Sequence of chain 1.C:
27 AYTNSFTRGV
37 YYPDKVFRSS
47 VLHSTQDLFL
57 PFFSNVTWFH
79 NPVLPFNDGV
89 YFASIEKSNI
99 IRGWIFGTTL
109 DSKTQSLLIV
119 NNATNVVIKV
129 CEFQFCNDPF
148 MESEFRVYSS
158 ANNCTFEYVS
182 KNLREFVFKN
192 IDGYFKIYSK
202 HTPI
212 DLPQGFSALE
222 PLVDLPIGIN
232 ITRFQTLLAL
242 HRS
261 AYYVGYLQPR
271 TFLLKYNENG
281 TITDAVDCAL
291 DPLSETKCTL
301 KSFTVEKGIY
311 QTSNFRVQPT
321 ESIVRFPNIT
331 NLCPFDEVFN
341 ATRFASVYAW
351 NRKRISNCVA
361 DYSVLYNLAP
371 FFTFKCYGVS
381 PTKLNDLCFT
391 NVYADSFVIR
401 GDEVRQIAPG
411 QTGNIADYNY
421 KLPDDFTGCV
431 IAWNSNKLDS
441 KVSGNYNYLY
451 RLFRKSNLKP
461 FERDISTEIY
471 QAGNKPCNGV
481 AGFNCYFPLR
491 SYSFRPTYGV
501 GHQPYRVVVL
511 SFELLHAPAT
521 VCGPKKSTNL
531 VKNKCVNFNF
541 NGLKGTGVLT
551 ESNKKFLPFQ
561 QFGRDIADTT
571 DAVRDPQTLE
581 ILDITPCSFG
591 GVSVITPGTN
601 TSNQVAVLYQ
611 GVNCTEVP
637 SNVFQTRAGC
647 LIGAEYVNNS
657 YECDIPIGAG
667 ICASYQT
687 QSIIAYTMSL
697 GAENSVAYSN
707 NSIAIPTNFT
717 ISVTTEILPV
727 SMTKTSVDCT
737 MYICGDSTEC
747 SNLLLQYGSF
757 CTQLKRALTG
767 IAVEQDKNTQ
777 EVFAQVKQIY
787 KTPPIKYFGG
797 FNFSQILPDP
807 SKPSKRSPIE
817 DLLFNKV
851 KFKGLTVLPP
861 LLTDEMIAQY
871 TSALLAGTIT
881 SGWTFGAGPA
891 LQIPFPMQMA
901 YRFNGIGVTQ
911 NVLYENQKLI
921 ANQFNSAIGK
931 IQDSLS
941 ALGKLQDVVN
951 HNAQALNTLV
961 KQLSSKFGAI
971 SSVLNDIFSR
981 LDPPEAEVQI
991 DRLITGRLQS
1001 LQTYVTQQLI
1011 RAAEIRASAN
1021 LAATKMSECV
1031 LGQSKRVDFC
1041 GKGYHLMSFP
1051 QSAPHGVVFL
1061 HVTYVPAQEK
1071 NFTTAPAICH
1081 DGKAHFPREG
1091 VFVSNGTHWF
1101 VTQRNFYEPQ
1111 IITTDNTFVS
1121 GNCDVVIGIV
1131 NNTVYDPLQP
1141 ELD

A protein and the small-molecule ligand that binds it are described below.
Small molecule (SMILES): CC(=O)N[C@@H]1[C@@H](O)[C@H](O)[C@@H](CO)O[C@H]1O

Binding-site contacts:
Ligand atom C8 contacts residue GLY229 of chain 1.C at 3.0 Å.
Ligand atom C7 contacts residue ASN231 of chain 1.C at 3.6 Å.
Ligand atom C7 contacts residue GLY229 of chain 1.C at 4.1 Å.
Ligand atom C2 contacts residue ASN231 of chain 1.C at 2.5 Å.
Ligand atom C5 contacts residue ASN231 of chain 1.C at 3.6 Å.
Ligand atom C8 contacts residue ASN231 of chain 1.C at 4.1 Å.
Ligand atom C1 contacts residue ASN231 of chain 1.C at 1.4 Å.
Ligand atom O7 contacts residue ASN231 of chain 1.C at 3.9 Å.
Ligand atom C4 contacts residue ASN231 of chain 1.C at 4.2 Å.
Ligand atom O5 contacts residue ASN231 of chain 1.C at 2.3 Å (h-bond).
Ligand atom N2 contacts residue ASN231 of chain 1.C at 3.0 Å (h-bond).
Ligand atom C3 contacts residue ASN231 of chain 1.C at 3.8 Å.